The protein below binds the small molecule below.
Small molecule (SMILES): CC(C)C[C@H](NC(=O)[C@@H]1CCCN1)C(=O)O

Sequence of chain 4.A:
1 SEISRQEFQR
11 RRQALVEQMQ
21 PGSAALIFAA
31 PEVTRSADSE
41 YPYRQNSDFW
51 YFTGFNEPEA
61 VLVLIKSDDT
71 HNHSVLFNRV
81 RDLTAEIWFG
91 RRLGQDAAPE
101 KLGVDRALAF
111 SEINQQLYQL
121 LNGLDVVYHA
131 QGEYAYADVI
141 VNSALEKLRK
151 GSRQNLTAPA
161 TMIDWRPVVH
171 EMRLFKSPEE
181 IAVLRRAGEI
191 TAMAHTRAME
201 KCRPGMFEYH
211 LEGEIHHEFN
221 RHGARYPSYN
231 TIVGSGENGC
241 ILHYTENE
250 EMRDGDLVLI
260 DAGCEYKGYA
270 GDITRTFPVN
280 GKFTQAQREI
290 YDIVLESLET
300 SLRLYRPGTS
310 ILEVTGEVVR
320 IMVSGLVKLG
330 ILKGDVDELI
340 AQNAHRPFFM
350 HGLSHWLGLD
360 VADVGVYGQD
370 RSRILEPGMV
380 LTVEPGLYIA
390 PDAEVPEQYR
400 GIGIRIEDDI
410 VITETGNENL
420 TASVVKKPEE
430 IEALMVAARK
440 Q

Sequence of chain 3.A:
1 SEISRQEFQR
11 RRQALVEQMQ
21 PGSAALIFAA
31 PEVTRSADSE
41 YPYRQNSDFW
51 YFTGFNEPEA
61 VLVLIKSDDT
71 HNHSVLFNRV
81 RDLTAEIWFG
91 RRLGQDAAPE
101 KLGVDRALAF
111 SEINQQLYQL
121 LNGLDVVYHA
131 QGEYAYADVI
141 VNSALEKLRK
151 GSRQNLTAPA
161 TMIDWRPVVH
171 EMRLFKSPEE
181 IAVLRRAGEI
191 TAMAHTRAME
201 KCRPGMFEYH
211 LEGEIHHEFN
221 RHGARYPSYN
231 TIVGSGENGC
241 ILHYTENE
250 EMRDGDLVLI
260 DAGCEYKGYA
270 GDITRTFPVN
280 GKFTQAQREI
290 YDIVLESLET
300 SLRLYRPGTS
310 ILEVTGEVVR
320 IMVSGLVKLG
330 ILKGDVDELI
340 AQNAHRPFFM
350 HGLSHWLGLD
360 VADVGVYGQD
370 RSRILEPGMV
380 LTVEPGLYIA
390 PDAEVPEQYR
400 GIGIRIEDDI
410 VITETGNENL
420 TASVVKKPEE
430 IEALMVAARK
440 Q

Sequence of chain 2.A:
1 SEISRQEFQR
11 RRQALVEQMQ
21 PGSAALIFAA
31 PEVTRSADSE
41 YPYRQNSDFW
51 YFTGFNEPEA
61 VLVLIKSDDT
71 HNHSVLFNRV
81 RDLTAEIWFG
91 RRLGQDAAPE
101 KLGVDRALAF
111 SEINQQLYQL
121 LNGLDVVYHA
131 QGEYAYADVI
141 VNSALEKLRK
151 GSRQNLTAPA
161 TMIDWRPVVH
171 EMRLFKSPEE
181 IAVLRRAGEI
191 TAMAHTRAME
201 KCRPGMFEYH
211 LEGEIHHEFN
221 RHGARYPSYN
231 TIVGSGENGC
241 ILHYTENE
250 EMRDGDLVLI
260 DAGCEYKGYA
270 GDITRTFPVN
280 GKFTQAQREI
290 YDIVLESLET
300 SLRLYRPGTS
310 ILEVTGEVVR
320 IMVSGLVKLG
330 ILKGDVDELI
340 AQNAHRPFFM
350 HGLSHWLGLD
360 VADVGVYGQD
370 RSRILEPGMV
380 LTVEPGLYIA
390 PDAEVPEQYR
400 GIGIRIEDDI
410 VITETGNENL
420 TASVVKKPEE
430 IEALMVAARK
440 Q

Binding-site contacts:
Ligand atom C contacts residue ARG153 of chain 4.A at 3.5 Å.
Ligand atom CD1 contacts residue TYR366 of chain 3.A at 3.6 Å (hydrophobic).
Ligand atom OXT contacts residue ARG153 of chain 4.A at 4.4 Å.
Ligand atom CB contacts residue HIS354 of chain 3.A at 4.2 Å.
Ligand atom C contacts residue GLY351 of chain 3.A at 3.9 Å.
Ligand atom CA contacts residue ARG153 of chain 4.A at 4.0 Å.
Ligand atom CG contacts residue GLU383 of chain 3.A at 3.7 Å.
Ligand atom CG contacts residue ARG404 of chain 3.A at 3.5 Å.
Ligand atom CD1 contacts residue ARG153 of chain 4.A at 4.1 Å.
Ligand atom CD contacts residue GLU383 of chain 3.A at 3.8 Å.
Ligand atom N contacts residue GLU383 of chain 3.A at 3.7 Å.
Ligand atom CD contacts residue ASP260 of chain 3.A at 3.7 Å.
Ligand atom O contacts residue TRP88 of chain 2.A at 3.6 Å.
Ligand atom CB contacts residue GLU383 of chain 3.A at 3.8 Å.
Ligand atom CG contacts residue HIS354 of chain 3.A at 4.0 Å.
Ligand atom CG contacts residue HIS350 of chain 3.A at 4.2 Å.
Ligand atom CA contacts residue GLU383 of chain 3.A at 3.5 Å.
Ligand atom N contacts residue HIS243 of chain 3.A at 3.2 Å (h-bond).
Ligand atom C contacts residue TRP88 of chain 2.A at 3.9 Å (hydrophobic).
Ligand atom O contacts residue TRP88 of chain 2.A at 3.7 Å.
Ligand atom CD1 contacts residue HIS354 of chain 3.A at 3.7 Å.
Ligand atom O contacts residue ARG153 of chain 4.A at 2.7 Å (salt-bridge).
Ligand atom OXT contacts residue TRP88 of chain 2.A at 4.0 Å.
Ligand atom CA contacts residue HIS243 of chain 3.A at 4.1 Å.
Ligand atom CD contacts residue LEU242 of chain 3.A at 4.0 Å (hydrophobic).
Ligand atom CG contacts residue ARG153 of chain 4.A at 3.9 Å.
Ligand atom CD contacts residue HIS243 of chain 3.A at 3.5 Å.
Ligand atom OXT contacts residue GLY351 of chain 3.A at 2.7 Å (h-bond).
Ligand atom C contacts residue HIS350 of chain 3.A at 4.3 Å.
Ligand atom C contacts residue HIS243 of chain 3.A at 4.1 Å.
Ligand atom CB contacts residue ARG370 of chain 3.A at 4.2 Å.
Ligand atom CB contacts residue ARG153 of chain 4.A at 3.9 Å.
Ligand atom C contacts residue TRP88 of chain 2.A at 4.4 Å (hydrophobic).
Ligand atom OXT contacts residue HIS350 of chain 3.A at 3.4 Å.
Ligand atom CD contacts residue ARG404 of chain 3.A at 3.7 Å.
Ligand atom CG contacts residue LEU242 of chain 3.A at 4.4 Å (hydrophobic).
Ligand atom CD2 contacts residue ARG153 of chain 4.A at 3.3 Å.
Ligand atom CD1 contacts residue ARG370 of chain 3.A at 3.7 Å.
Ligand atom O contacts residue HIS243 of chain 3.A at 3.2 Å (h-bond).
Ligand atom CB contacts residue HIS350 of chain 3.A at 3.5 Å.